Sequence of chain 1.C:
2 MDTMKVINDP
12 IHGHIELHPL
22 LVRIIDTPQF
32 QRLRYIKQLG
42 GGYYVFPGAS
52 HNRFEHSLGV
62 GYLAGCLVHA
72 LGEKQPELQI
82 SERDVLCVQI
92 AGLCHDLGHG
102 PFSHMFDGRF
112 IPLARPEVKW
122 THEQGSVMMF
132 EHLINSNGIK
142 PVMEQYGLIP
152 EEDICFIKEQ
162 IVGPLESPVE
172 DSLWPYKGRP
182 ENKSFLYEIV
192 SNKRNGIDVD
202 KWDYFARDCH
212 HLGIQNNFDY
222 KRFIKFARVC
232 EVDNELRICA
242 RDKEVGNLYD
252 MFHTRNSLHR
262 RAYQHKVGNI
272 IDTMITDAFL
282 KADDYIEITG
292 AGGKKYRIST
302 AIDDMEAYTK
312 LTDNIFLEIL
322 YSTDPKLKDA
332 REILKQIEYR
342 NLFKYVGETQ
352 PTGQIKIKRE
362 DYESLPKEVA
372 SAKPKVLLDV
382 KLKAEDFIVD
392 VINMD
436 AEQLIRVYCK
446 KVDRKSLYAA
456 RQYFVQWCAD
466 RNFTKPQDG

Sequence of chain 1.D:
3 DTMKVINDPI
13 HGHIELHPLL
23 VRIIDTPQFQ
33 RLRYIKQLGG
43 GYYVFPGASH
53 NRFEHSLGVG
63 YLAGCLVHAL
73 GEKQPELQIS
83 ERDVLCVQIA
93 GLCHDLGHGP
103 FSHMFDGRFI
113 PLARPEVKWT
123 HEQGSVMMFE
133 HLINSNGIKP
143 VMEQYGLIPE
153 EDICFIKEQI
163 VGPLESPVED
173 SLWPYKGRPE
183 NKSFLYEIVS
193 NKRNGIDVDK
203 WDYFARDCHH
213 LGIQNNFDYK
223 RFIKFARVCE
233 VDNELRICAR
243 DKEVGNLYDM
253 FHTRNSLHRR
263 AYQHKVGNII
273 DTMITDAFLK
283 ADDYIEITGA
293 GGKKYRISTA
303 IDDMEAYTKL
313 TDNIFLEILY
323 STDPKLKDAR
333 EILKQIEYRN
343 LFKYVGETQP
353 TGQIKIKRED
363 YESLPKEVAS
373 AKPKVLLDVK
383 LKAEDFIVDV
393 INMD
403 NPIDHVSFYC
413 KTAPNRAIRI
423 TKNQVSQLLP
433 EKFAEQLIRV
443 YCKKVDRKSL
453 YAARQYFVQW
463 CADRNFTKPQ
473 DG

Binding-site contacts:
Ligand atom C10 contacts residue VAL268 of chain 1.C at 3.5 Å (hydrophobic).
Ligand atom N2 contacts residue ARG341 of chain 1.C at 3.6 Å (salt-bridge).
Ligand atom PB contacts residue LYS6 of chain 1.D at 3.4 Å.
Ligand atom N2 contacts residue ASP27 of chain 1.D at 3.3 Å (salt-bridge).
Ligand atom C1' contacts residue VAL46 of chain 1.C at 3.6 Å (hydrophobic).
Ligand atom N7 contacts residue TYR45 of chain 1.C at 3.2 Å (h-bond).
Ligand atom C8 contacts residue VAL46 of chain 1.C at 3.2 Å (hydrophobic).
Ligand atom C18 contacts residue LYS345 of chain 1.C at 3.5 Å.
Ligand atom O1G contacts residue LYS345 of chain 1.C at 3.2 Å.
Ligand atom C18 contacts residue ARG341 of chain 1.C at 3.3 Å.
Ligand atom C24 contacts residue ASN342 of chain 1.C at 3.5 Å.
Ligand atom C8 contacts residue TYR45 of chain 1.C at 3.3 Å (hydrophobic).
Ligand atom C2' contacts residue VAL7 of chain 1.D at 3.3 Å (hydrophobic).
Ligand atom C25 contacts residue LYS345 of chain 1.C at 3.4 Å.
Ligand atom C6 contacts residue ARG341 of chain 1.C at 3.6 Å.
Ligand atom C24 contacts residue LYS345 of chain 1.C at 3.2 Å.
Ligand atom C22 contacts residue ASN342 of chain 1.C at 3.4 Å.
Ligand atom O1B contacts residue LYS6 of chain 1.D at 2.1 Å (salt-bridge).
Ligand atom C11 contacts residue VAL268 of chain 1.C at 3.6 Å (hydrophobic).
Ligand atom O3B contacts residue ARG341 of chain 1.C at 2.6 Å (salt-bridge).
Ligand atom C2' contacts residue ILE8 of chain 1.D at 3.6 Å (hydrophobic).
Ligand atom BR1 contacts residue VAL447 of chain 1.C at 3.2 Å.
Ligand atom C23 contacts residue ASN342 of chain 1.C at 3.6 Å.
Ligand atom O4' contacts residue ARG341 of chain 1.C at 3.5 Å (salt-bridge).
Ligand atom C17 contacts residue ARG341 of chain 1.C at 3.1 Å.
Ligand atom C2 contacts residue ARG341 of chain 1.C at 3.4 Å.
Ligand atom O1G contacts residue LEU343 of chain 1.C at 3.3 Å (h-bond).
Ligand atom N7 contacts residue ARG35 of chain 1.D at 3.4 Å (salt-bridge).
Ligand atom C13 contacts residue PHE344 of chain 1.C at 3.5 Å (hydrophobic).
Ligand atom O6 contacts residue GLN32 of chain 1.D at 3.2 Å (h-bond).
Ligand atom O6 contacts residue ARG35 of chain 1.D at 3.1 Å (salt-bridge).
Ligand atom C19 contacts residue LYS345 of chain 1.C at 3.2 Å.
Ligand atom C4 contacts residue ARG341 of chain 1.C at 3.4 Å.
Ligand atom O1G contacts residue PHE344 of chain 1.C at 2.7 Å (h-bond).
Ligand atom C21 contacts residue ASN342 of chain 1.C at 3.5 Å.
Ligand atom C12 contacts residue VAL268 of chain 1.C at 3.6 Å (hydrophobic).
Ligand atom N3 contacts residue ARG341 of chain 1.C at 3.6 Å (salt-bridge).
Ligand atom N9 contacts residue ILE8 of chain 1.D at 3.5 Å.
Ligand atom N1 contacts residue ASP27 of chain 1.D at 3.1 Å (salt-bridge).
Ligand atom O6 contacts residue PHE55 of chain 1.D at 3.5 Å.

A protein and the small-molecule ligand that binds it are described below.
Small molecule (SMILES): Nc1nc2c(ncn2[C@H]2C[C@H](O)[C@@H](COP(=O)(O)OCCCNC(=O)c3cccc(-c4cccc(Br)c4)c3)O2)c(=O)[nH]1